This protein binds this small molecule.
Small molecule (SMILES): O=C(NC(=O)c1cc(F)c(F)cc1Cl)Nc1ccc(C(=O)O)cc1OC(F)(F)F

Sequence of chain 1.B:
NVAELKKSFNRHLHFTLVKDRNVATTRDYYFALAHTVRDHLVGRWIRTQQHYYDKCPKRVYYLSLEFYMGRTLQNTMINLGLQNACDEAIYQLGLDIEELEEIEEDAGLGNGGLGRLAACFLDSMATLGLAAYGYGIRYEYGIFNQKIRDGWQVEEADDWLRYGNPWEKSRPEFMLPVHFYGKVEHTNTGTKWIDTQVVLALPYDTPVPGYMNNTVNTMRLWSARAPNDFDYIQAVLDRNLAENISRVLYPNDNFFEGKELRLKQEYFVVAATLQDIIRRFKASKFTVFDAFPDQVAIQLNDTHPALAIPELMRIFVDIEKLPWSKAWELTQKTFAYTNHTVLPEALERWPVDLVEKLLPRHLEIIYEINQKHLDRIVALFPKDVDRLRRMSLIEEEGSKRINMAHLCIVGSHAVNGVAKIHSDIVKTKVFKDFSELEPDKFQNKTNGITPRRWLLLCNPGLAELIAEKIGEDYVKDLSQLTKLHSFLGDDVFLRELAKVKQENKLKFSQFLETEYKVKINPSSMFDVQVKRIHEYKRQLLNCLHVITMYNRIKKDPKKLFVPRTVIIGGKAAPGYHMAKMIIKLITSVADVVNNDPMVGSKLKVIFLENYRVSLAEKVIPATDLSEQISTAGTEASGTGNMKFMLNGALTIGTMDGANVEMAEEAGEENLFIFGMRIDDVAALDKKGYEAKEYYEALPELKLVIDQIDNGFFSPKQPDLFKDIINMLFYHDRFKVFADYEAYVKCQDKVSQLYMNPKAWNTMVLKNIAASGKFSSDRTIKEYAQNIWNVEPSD

Binding-site contacts:
Ligand atom F11 contacts residue ASP205 of chain 1.A at 3.6 Å.
Ligand atom C2 contacts residue ARG171 of chain 1.A at 3.3 Å.
Ligand atom C17 contacts residue GLN50 of chain 1.A at 3.6 Å.
Ligand atom C3 contacts residue ARG171 of chain 1.A at 3.4 Å.
Ligand atom F32 contacts residue TYR53 of chain 1.A at 3.2 Å.
Ligand atom C6 contacts residue TRP45 of chain 1.A at 3.5 Å (hydrophobic).
Ligand atom F34 contacts residue ARG171 of chain 1.A at 3.1 Å.
Ligand atom O25 contacts residue ASN22 of chain 1.B at 2.5 Å (h-bond).
Ligand atom C4 contacts residue VAL18 of chain 1.B at 3.4 Å (hydrophobic).
Ligand atom O29 contacts residue VAL23 of chain 1.B at 3.7 Å.
Ligand atom C20 contacts residue VAL23 of chain 1.B at 3.4 Å (hydrophobic).
Ligand atom C16 contacts residue ASP20 of chain 1.B at 3.5 Å.
Ligand atom F11 contacts residue LYS169 of chain 1.A at 3.2 Å.
Ligand atom C24 contacts residue ASN22 of chain 1.B at 3.6 Å.
Ligand atom F31 contacts residue GLN50 of chain 1.A at 3.1 Å.
Ligand atom N12 contacts residue VAL18 of chain 1.B at 2.8 Å (h-bond).
Ligand atom O25 contacts residue GLN50 of chain 1.A at 3.6 Å (h-bond).
Ligand atom C1 contacts residue ARG171 of chain 1.A at 3.6 Å.
Ligand atom CL10 contacts residue TRP45 of chain 1.A at 3.4 Å.
Ligand atom O27 contacts residue ASP20 of chain 1.B at 3.2 Å (salt-bridge).
Ligand atom F33 contacts residue PO41 of chain 1.D at 3.7 Å.
Ligand atom C3 contacts residue VAL18 of chain 1.B at 3.1 Å (hydrophobic).
Ligand atom O27 contacts residue VAL18 of chain 1.B at 3.6 Å (h-bond).
Ligand atom C13 contacts residue VAL18 of chain 1.B at 3.6 Å (hydrophobic).
Ligand atom F34 contacts residue LEU17 of chain 1.B at 3.6 Å.
Ligand atom C2 contacts residue VAL18 of chain 1.B at 3.7 Å (hydrophobic).
Ligand atom F31 contacts residue GLN49 of chain 1.A at 3.0 Å.
Ligand atom O26 contacts residue TYR53 of chain 1.A at 3.4 Å.
Ligand atom C9 contacts residue VAL18 of chain 1.B at 3.5 Å (hydrophobic).
Ligand atom CL10 contacts residue GLN49 of chain 1.A at 3.4 Å.
Ligand atom F32 contacts residue GLN49 of chain 1.A at 3.5 Å.
Ligand atom C16 contacts residue ILE46 of chain 1.A at 3.6 Å (hydrophobic).
Ligand atom O27 contacts residue LYS19 of chain 1.B at 3.6 Å.
Ligand atom O27 contacts residue VAL23 of chain 1.B at 3.5 Å.
Ligand atom C17 contacts residue ASP20 of chain 1.B at 3.3 Å.
Ligand atom F11 contacts residue TRP45 of chain 1.A at 3.3 Å.
Ligand atom C5 contacts residue VAL18 of chain 1.B at 3.7 Å (hydrophobic).
Ligand atom C6 contacts residue VAL18 of chain 1.B at 3.6 Å (hydrophobic).
Ligand atom C15 contacts residue VAL23 of chain 1.B at 3.5 Å (hydrophobic).
Ligand atom C24 contacts residue GLN50 of chain 1.A at 3.6 Å.

Sequence of chain 1.A:
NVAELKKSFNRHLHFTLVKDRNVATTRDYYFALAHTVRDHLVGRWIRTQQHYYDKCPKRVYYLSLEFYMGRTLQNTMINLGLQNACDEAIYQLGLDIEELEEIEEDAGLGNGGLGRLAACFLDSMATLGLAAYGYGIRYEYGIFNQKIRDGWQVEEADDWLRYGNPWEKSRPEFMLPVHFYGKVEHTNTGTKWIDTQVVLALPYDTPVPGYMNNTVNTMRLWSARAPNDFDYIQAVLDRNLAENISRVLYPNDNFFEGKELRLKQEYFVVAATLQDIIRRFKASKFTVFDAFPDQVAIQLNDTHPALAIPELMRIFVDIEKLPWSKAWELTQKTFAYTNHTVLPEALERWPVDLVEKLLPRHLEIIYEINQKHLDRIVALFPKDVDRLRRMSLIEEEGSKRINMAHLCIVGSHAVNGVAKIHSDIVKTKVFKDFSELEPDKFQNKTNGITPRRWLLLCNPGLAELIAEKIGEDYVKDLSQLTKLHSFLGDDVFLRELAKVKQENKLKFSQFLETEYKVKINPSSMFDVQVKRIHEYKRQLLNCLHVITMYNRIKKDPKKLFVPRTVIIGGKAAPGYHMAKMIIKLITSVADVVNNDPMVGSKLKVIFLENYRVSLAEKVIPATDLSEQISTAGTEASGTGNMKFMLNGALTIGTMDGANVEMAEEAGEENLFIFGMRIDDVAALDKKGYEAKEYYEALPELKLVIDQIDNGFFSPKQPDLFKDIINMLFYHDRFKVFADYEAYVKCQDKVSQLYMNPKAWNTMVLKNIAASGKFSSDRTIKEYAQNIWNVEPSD